This small molecule binds to this protein.
Small molecule (SMILES): CC(=O)N[C@H]1[C@H](O[C@H]2[C@H](O)[C@@H](NC(C)=O)CO[C@@H]2CO)O[C@H](CO)[C@@H](O)[C@@H]1O

Sequence of chain 2.A:
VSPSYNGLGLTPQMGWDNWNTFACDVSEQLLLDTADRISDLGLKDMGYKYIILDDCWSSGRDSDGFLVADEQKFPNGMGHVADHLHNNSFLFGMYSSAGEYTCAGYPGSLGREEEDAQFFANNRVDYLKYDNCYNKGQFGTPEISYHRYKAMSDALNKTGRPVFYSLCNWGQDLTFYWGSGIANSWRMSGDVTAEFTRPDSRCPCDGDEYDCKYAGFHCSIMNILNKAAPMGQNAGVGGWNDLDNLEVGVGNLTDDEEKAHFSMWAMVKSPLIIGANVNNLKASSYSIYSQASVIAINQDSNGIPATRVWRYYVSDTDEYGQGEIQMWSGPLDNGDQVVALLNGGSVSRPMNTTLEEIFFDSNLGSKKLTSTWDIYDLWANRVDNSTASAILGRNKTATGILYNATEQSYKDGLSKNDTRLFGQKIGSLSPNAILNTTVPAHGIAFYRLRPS

Binding-site contacts:
Ligand atom O3 contacts residue SER107 of chain 2.A at 4.0 Å.
Ligand atom C1 contacts residue ASN422 of chain 2.A at 1.4 Å.
Ligand atom C1 contacts residue GLU425 of chain 2.A at 4.4 Å.
Ligand atom O4 contacts residue ASP63 of chain 2.A at 4.3 Å.
Ligand atom C2 contacts residue ASP63 of chain 2.A at 3.5 Å.
Ligand atom C8 contacts residue GLY60 of chain 2.A at 4.2 Å.
Ligand atom O6 contacts residue THR424 of chain 2.A at 4.2 Å.
Ligand atom C3 contacts residue ASP63 of chain 2.A at 3.5 Å.
Ligand atom C2 contacts residue ASN422 of chain 2.A at 2.5 Å.
Ligand atom C8 contacts residue ASP63 of chain 2.A at 3.9 Å.
Ligand atom O5 contacts residue ASN422 of chain 2.A at 2.4 Å (h-bond).
Ligand atom N2 contacts residue ASP63 of chain 2.A at 2.8 Å (salt-bridge).
Ligand atom C7 contacts residue ASN422 of chain 2.A at 3.3 Å.
Ligand atom O7 contacts residue SER107 of chain 2.A at 3.5 Å (h-bond).
Ligand atom C1 contacts residue ASP63 of chain 2.A at 3.7 Å.
Ligand atom C7 contacts residue SER107 of chain 2.A at 4.4 Å.
Ligand atom C7 contacts residue THR417 of chain 2.A at 3.9 Å.
Ligand atom O7 contacts residue THR424 of chain 2.A at 3.8 Å.
Ligand atom C7 contacts residue ASP63 of chain 2.A at 3.8 Å.
Ligand atom O3 contacts residue ASP63 of chain 2.A at 4.3 Å.
Ligand atom N2 contacts residue ASN422 of chain 2.A at 2.9 Å (h-bond).
Ligand atom C5 contacts residue THR424 of chain 2.A at 4.4 Å.
Ligand atom C3 contacts residue ASN422 of chain 2.A at 3.9 Å.
Ligand atom O7 contacts residue THR417 of chain 2.A at 3.3 Å.
Ligand atom O6 contacts residue GLU425 of chain 2.A at 3.7 Å.
Ligand atom C5 contacts residue ASN422 of chain 2.A at 3.7 Å.
Ligand atom O5 contacts residue GLU425 of chain 2.A at 3.8 Å.
Ligand atom C8 contacts residue THR417 of chain 2.A at 3.5 Å.
Ligand atom C4 contacts residue ASN422 of chain 2.A at 4.3 Å.
Ligand atom C7 contacts residue THR424 of chain 2.A at 4.0 Å.
Ligand atom C8 contacts residue THR424 of chain 2.A at 3.9 Å.
Ligand atom O7 contacts residue ASN422 of chain 2.A at 3.2 Å (h-bond).